Binding-site contacts:
Ligand atom C7 contacts residue LYS393 of chain 1.A at 3.2 Å.
Ligand atom C7 contacts residue GLU392 of chain 1.A at 3.7 Å.
Ligand atom O5 contacts residue ASN312 of chain 1.A at 2.3 Å (h-bond).
Ligand atom C2 contacts residue GLU392 of chain 1.A at 3.7 Å.
Ligand atom C7 contacts residue ASN312 of chain 1.A at 3.6 Å.
Ligand atom N2 contacts residue LYS393 of chain 1.A at 3.9 Å.
Ligand atom C5 contacts residue ASN312 of chain 1.A at 3.6 Å.
Ligand atom C2 contacts residue ASN312 of chain 1.A at 2.3 Å.
Ligand atom C4 contacts residue SER398 of chain 1.A at 4.4 Å.
Ligand atom C8 contacts residue HIS394 of chain 1.A at 3.7 Å.
Ligand atom N2 contacts residue ASN312 of chain 1.A at 3.0 Å (h-bond).
Ligand atom O7 contacts residue LYS393 of chain 1.A at 2.9 Å (salt-bridge).
Ligand atom O7 contacts residue GLU392 of chain 1.A at 3.8 Å.
Ligand atom O6 contacts residue SER398 of chain 1.A at 2.4 Å (h-bond).
Ligand atom C8 contacts residue LYS393 of chain 1.A at 3.5 Å.
Ligand atom C3 contacts residue ASN312 of chain 1.A at 3.6 Å.
Ligand atom C1 contacts residue SER398 of chain 1.A at 3.5 Å.
Ligand atom O6 contacts residue ASP400 of chain 1.A at 4.0 Å.
Ligand atom N2 contacts residue GLU392 of chain 1.A at 2.9 Å (salt-bridge).
Ligand atom C4 contacts residue ASN312 of chain 1.A at 4.0 Å.
Ligand atom O5 contacts residue SER398 of chain 1.A at 2.6 Å (h-bond).
Ligand atom C6 contacts residue SER398 of chain 1.A at 3.3 Å.
Ligand atom C8 contacts residue ASN312 of chain 1.A at 3.8 Å.
Ligand atom O6 contacts residue TYR356 of chain 1.A at 4.3 Å.
Ligand atom O6 contacts residue ALA399 of chain 1.A at 3.8 Å.
Ligand atom C6 contacts residue ASP400 of chain 1.A at 4.3 Å.
Ligand atom C1 contacts residue ASN312 of chain 1.A at 1.4 Å.
Ligand atom C1 contacts residue GLU392 of chain 1.A at 3.6 Å.
Ligand atom C3 contacts residue GLU392 of chain 1.A at 4.2 Å.
Ligand atom C5 contacts residue SER398 of chain 1.A at 3.5 Å.

A protein and the small-molecule ligand that binds it are described below.
Small molecule (SMILES): CC(=O)N[C@H]1[C@H](O[C@H]2[C@H](O)[C@@H](NC(C)=O)CO[C@@H]2CO)O[C@H](CO)[C@@H](O)[C@@H]1O

Sequence of chain 1.A:
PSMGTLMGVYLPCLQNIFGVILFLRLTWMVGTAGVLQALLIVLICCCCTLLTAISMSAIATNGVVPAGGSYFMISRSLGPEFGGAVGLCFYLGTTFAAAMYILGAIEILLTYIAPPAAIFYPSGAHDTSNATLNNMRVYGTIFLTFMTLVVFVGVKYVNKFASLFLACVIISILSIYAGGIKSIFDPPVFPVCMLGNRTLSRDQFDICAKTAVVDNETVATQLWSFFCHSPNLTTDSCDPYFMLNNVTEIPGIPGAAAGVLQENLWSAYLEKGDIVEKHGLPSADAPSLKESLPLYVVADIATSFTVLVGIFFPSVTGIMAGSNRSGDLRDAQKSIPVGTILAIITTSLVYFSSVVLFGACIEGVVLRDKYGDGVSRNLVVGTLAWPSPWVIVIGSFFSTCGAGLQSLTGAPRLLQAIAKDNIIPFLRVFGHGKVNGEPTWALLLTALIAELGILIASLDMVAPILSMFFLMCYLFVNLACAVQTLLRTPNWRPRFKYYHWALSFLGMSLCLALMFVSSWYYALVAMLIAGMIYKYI